Sequence of chain 58.A:
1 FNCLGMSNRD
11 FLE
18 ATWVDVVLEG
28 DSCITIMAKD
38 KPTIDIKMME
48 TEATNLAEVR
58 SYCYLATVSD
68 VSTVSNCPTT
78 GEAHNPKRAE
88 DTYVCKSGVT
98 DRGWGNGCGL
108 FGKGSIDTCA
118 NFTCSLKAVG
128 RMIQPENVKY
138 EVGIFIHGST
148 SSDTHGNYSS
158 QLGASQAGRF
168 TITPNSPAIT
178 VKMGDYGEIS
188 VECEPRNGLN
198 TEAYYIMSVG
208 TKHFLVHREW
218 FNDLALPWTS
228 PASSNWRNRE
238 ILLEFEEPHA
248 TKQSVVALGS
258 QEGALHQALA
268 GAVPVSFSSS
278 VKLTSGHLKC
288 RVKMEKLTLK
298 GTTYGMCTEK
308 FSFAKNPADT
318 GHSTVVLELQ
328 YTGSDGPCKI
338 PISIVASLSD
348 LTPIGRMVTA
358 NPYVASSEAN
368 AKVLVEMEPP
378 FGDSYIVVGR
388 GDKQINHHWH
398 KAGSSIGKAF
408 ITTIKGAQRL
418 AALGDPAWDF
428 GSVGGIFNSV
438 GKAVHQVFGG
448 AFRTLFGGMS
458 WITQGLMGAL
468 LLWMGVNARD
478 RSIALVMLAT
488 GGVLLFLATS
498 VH

Binding-site contacts:
Ligand atom C5 contacts residue ASN154 of chain 58.A at 3.7 Å.
Ligand atom C7 contacts residue ASN154 of chain 58.A at 3.5 Å.
Ligand atom C1 contacts residue SER156 of chain 58.A at 4.3 Å.
Ligand atom O7 contacts residue ASN154 of chain 58.A at 3.8 Å.
Ligand atom C3 contacts residue ASN154 of chain 58.A at 3.8 Å.
Ligand atom C2 contacts residue ASN154 of chain 58.A at 2.5 Å.
Ligand atom O5 contacts residue ASN154 of chain 58.A at 2.4 Å (h-bond).
Ligand atom C4 contacts residue ASN154 of chain 58.A at 4.2 Å.
Ligand atom C1 contacts residue ASN154 of chain 58.A at 1.4 Å.
Ligand atom C8 contacts residue ASN154 of chain 58.A at 4.2 Å.
Ligand atom N2 contacts residue ASN154 of chain 58.A at 2.9 Å (h-bond).

This small molecule binds to this protein.
Small molecule (SMILES): CC(=O)N[C@@H]1[C@@H](O)[C@H](O)[C@@H](CO)O[C@H]1O